A small-molecule ligand and the protein it binds are described below.
Small molecule (SMILES): O=C(O)c1cccc(CS(=O)(=O)NCB(O)OP(=O)(O)O)c1

Sequence of chain 1.D:
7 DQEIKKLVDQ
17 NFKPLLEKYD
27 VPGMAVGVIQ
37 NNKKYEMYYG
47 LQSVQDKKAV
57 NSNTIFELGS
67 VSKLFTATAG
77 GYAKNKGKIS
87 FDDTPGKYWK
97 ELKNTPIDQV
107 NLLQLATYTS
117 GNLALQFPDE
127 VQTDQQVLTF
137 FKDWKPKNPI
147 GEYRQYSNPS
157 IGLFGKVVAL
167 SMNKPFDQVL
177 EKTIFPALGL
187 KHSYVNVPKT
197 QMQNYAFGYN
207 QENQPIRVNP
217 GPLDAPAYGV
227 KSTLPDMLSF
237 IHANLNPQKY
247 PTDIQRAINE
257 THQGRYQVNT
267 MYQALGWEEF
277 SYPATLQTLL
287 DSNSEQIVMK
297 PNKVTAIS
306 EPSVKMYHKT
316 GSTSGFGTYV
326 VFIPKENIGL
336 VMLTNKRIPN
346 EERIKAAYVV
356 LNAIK

Binding-site contacts:
Ligand atom O16 contacts residue GLN122 of chain 1.D at 3.0 Å (h-bond).
Ligand atom O9 contacts residue VAL214 of chain 1.D at 3.8 Å.
Ligand atom O24 contacts residue SER317 of chain 1.D at 2.7 Å (h-bond).
Ligand atom O3 contacts residue LYS314 of chain 1.D at 2.5 Å (salt-bridge).
Ligand atom O24 contacts residue SER66 of chain 1.D at 2.4 Å (h-bond).
Ligand atom O4 contacts residue SER317 of chain 1.D at 3.7 Å.
Ligand atom C13 contacts residue TYR224 of chain 1.D at 3.7 Å (hydrophobic).
Ligand atom O9 contacts residue SER319 of chain 1.D at 2.7 Å (h-bond).
Ligand atom C2 contacts residue TYR224 of chain 1.D at 3.4 Å (hydrophobic).
Ligand atom O23 contacts residue SER66 of chain 1.D at 2.3 Å (h-bond).
Ligand atom C4 contacts residue TYR224 of chain 1.D at 3.8 Å (hydrophobic).
Ligand atom P1 contacts residue TYR152 of chain 1.D at 3.5 Å.
Ligand atom P1 contacts residue LYS314 of chain 1.D at 3.9 Å.
Ligand atom B22 contacts residue SER66 of chain 1.D at 1.5 Å.
Ligand atom C7 contacts residue SER319 of chain 1.D at 3.9 Å.
Ligand atom O15 contacts residue ARG342 of chain 1.D at 3.9 Å.
Ligand atom C21 contacts residue LYS69 of chain 1.D at 3.8 Å.
Ligand atom O23 contacts residue TYR152 of chain 1.D at 3.1 Å (h-bond).
Ligand atom O2 contacts residue TYR152 of chain 1.D at 3.7 Å.
Ligand atom N19 contacts residue SER317 of chain 1.D at 3.6 Å (h-bond).
Ligand atom N19 contacts residue SER66 of chain 1.D at 3.6 Å (h-bond).
Ligand atom O9 contacts residue THR318 of chain 1.D at 3.6 Å.
Ligand atom O8 contacts residue ASN215 of chain 1.D at 3.3 Å (h-bond).
Ligand atom O8 contacts residue VAL214 of chain 1.D at 3.9 Å.
Ligand atom O4 contacts residue GLY316 of chain 1.D at 3.5 Å (h-bond).
Ligand atom O3 contacts residue SER66 of chain 1.D at 3.1 Å.
Ligand atom C13 contacts residue SER317 of chain 1.D at 3.4 Å.
Ligand atom O3 contacts residue THR315 of chain 1.D at 3.5 Å (h-bond).
Ligand atom C3 contacts residue GLN122 of chain 1.D at 3.8 Å.
Ligand atom C7 contacts residue VAL214 of chain 1.D at 3.6 Å (hydrophobic).
Ligand atom B22 contacts residue TYR152 of chain 1.D at 3.6 Å.
Ligand atom P1 contacts residue THR315 of chain 1.D at 3.6 Å.
Ligand atom S14 contacts residue SER317 of chain 1.D at 3.8 Å.
Ligand atom O4 contacts residue THR315 of chain 1.D at 3.0 Å (h-bond).
Ligand atom O16 contacts residue ASN154 of chain 1.D at 3.0 Å (h-bond).
Ligand atom P1 contacts residue SER66 of chain 1.D at 3.4 Å.
Ligand atom O24 contacts residue GLY316 of chain 1.D at 3.4 Å.
Ligand atom C21 contacts residue SER66 of chain 1.D at 2.3 Å.
Ligand atom O3 contacts residue TYR152 of chain 1.D at 2.4 Å (h-bond).
Ligand atom C3 contacts residue TYR224 of chain 1.D at 3.4 Å (hydrophobic).